Binding-site contacts:
Ligand atom C5 contacts residue ASN242 of chain 1.A at 3.7 Å.
Ligand atom O7 contacts residue ASN242 of chain 1.A at 3.9 Å.
Ligand atom N2 contacts residue ILE240 of chain 1.A at 3.8 Å.
Ligand atom C2 contacts residue ASN242 of chain 1.A at 2.4 Å.
Ligand atom C3 contacts residue ASN242 of chain 1.A at 3.8 Å.
Ligand atom C7 contacts residue ASN242 of chain 1.A at 3.7 Å.
Ligand atom O5 contacts residue ASN242 of chain 1.A at 2.4 Å (h-bond).
Ligand atom C8 contacts residue ILE240 of chain 1.A at 3.5 Å (hydrophobic).
Ligand atom C7 contacts residue ILE240 of chain 1.A at 4.1 Å (hydrophobic).
Ligand atom C1 contacts residue ASN242 of chain 1.A at 1.4 Å.
Ligand atom C4 contacts residue ASN242 of chain 1.A at 4.2 Å.
Ligand atom N2 contacts residue ASN242 of chain 1.A at 3.0 Å (h-bond).

A small-molecule ligand and the protein it binds are described below.
Small molecule (SMILES): CC(=O)N[C@@H]1[C@@H](O)[C@H](O)[C@@H](CO)O[C@H]1O

Sequence of chain 1.A:
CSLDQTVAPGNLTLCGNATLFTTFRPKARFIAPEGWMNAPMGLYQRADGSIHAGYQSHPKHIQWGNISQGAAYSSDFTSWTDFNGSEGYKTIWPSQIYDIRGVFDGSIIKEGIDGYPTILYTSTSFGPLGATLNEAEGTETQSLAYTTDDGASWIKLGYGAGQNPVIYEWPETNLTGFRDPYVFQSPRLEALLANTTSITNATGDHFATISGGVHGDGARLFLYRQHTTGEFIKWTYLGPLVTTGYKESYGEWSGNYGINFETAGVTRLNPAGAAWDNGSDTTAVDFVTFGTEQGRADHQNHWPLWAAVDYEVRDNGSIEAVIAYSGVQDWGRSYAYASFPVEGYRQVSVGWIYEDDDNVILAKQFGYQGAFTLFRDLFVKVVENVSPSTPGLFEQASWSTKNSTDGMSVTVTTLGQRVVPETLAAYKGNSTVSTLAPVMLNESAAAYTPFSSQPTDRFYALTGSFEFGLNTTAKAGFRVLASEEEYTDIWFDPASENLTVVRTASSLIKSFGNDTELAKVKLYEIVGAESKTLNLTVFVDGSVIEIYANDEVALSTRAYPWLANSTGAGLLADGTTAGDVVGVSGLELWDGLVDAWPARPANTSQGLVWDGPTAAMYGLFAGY